This small molecule binds to this protein.
Small molecule (SMILES): COc1cc2c(cc1OS(N)(=O)=O)CCN(Cc1cc(Br)c(OC)c(OC)c1)C2

Binding-site contacts:
Ligand atom O04 contacts residue ASN256 of chain 1.B at 3.6 Å.
Ligand atom C17 contacts residue ILE316 of chain 1.B at 3.6 Å (hydrophobic).
Ligand atom C18 contacts residue ILE316 of chain 1.B at 3.7 Å (hydrophobic).
Ligand atom O06 contacts residue SER178 of chain 1.A at 3.4 Å (h-bond).
Ligand atom C03 contacts residue ASN256 of chain 1.B at 3.4 Å.
Ligand atom C02 contacts residue VAL181 of chain 1.A at 3.6 Å (hydrophobic).
Ligand atom C18 contacts residue ALA352 of chain 1.B at 3.1 Å (hydrophobic).
Ligand atom O01 contacts residue ALA315 of chain 1.B at 3.3 Å (h-bond).
Ligand atom C14 contacts residue CYS239 of chain 1.B at 3.8 Å (hydrophobic).
Ligand atom S01 contacts residue SER178 of chain 1.A at 3.6 Å (h-bond).
Ligand atom C16 contacts residue LEU246 of chain 1.B at 3.4 Å (hydrophobic).
Ligand atom C18 contacts residue ALA315 of chain 1.B at 2.8 Å (hydrophobic).
Ligand atom O06 contacts residue THR179 of chain 1.A at 3.4 Å.
Ligand atom C06 contacts residue LYS350 of chain 1.B at 3.4 Å.
Ligand atom O04 contacts residue ALA180 of chain 1.A at 3.6 Å.
Ligand atom C19 contacts residue ASN256 of chain 1.B at 3.5 Å.
Ligand atom C07 contacts residue THR179 of chain 1.A at 3.8 Å.
Ligand atom C05 contacts residue ASN256 of chain 1.B at 3.7 Å.
Ligand atom O05 contacts residue ALA180 of chain 1.A at 3.2 Å (h-bond).
Ligand atom O04 contacts residue VAL181 of chain 1.A at 2.8 Å.
Ligand atom C01 contacts residue VAL181 of chain 1.A at 3.8 Å (hydrophobic).
Ligand atom O05 contacts residue ASN347 of chain 1.B at 3.1 Å (h-bond).
Ligand atom BR1 contacts residue VAL236 of chain 1.B at 3.4 Å.
Ligand atom N02 contacts residue VAL349 of chain 1.B at 3.7 Å.
Ligand atom O05 contacts residue VAL181 of chain 1.A at 3.5 Å (h-bond).
Ligand atom N02 contacts residue ASN347 of chain 1.B at 3.2 Å (h-bond).
Ligand atom C04 contacts residue ASN256 of chain 1.B at 3.6 Å.
Ligand atom C19 contacts residue MET257 of chain 1.B at 3.7 Å (hydrophobic).
Ligand atom O02 contacts residue ILE316 of chain 1.B at 3.6 Å.
Ligand atom O06 contacts residue LYS350 of chain 1.B at 3.3 Å (salt-bridge).
Ligand atom O06 contacts residue ALA180 of chain 1.A at 3.4 Å (h-bond).
Ligand atom O05 contacts residue SER178 of chain 1.A at 2.9 Å (h-bond).
Ligand atom C02 contacts residue ASN256 of chain 1.B at 3.5 Å.
Ligand atom C19 contacts residue VAL313 of chain 1.B at 3.5 Å (hydrophobic).
Ligand atom C03 contacts residue THR179 of chain 1.A at 3.5 Å.
Ligand atom C19 contacts residue ASN348 of chain 1.B at 3.8 Å.
Ligand atom O03 contacts residue LYS350 of chain 1.B at 3.7 Å.
Ligand atom O03 contacts residue VAL181 of chain 1.A at 3.3 Å.
Ligand atom C06 contacts residue ASN256 of chain 1.B at 3.8 Å.
Ligand atom C01 contacts residue LYS350 of chain 1.B at 3.5 Å.

Sequence of chain 1.B:
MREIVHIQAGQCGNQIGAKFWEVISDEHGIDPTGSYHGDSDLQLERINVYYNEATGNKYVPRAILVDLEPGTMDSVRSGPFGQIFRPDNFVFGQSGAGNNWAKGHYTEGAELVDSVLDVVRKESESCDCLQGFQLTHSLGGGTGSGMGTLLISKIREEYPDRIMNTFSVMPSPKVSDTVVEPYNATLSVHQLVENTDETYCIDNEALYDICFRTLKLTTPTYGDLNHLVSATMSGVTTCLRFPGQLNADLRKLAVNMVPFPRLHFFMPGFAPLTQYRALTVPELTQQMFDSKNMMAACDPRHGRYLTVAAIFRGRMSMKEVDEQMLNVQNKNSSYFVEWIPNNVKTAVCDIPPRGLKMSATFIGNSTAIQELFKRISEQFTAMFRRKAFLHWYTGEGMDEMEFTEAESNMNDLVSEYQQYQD

Sequence of chain 1.A:
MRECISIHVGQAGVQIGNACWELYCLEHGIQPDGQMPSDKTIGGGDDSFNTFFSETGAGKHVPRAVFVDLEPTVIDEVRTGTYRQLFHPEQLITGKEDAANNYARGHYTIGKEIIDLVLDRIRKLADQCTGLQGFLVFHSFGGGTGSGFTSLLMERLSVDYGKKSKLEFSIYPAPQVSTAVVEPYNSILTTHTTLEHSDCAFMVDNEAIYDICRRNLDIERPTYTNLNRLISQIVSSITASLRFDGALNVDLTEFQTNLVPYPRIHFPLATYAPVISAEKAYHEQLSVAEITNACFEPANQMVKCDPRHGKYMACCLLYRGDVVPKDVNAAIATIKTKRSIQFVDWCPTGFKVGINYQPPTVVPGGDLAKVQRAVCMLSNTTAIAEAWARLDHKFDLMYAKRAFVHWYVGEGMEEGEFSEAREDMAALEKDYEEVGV